This small molecule binds to this protein.
Small molecule (SMILES): CC(=O)N[C@H]1[C@H](O[C@H]2[C@H](O)[C@@H](NC(C)=O)CO[C@@H]2CO)O[C@H](CO)[C@@H](O[C@@H]2O[C@H](CO)[C@@H](O)[C@H](O)[C@@H]2O)[C@@H]1O

Binding-site contacts:
Ligand atom C8 contacts residue LEU132 of chain 1.A at 3.7 Å (hydrophobic).
Ligand atom O7 contacts residue ASN330 of chain 1.A at 3.1 Å (h-bond).
Ligand atom N2 contacts residue ASN330 of chain 1.A at 4.3 Å.
Ligand atom C7 contacts residue GLY131 of chain 1.A at 4.2 Å.
Ligand atom C6 contacts residue ASN135 of chain 1.A at 4.4 Å.
Ligand atom C7 contacts residue THR326 of chain 1.A at 4.5 Å.
Ligand atom C3 contacts residue ASN135 of chain 1.A at 3.8 Å.
Ligand atom C8 contacts residue ASN330 of chain 1.A at 3.7 Å.
Ligand atom O4 contacts residue ASN330 of chain 1.A at 4.1 Å.
Ligand atom C7 contacts residue ASN330 of chain 1.A at 3.7 Å.
Ligand atom O7 contacts residue LEU132 of chain 1.A at 3.6 Å.
Ligand atom C5 contacts residue ASN135 of chain 1.A at 3.8 Å.
Ligand atom C8 contacts residue GLY131 of chain 1.A at 3.5 Å.
Ligand atom C7 contacts residue ASN135 of chain 1.A at 3.6 Å.
Ligand atom N2 contacts residue ASN135 of chain 1.A at 2.7 Å (h-bond).
Ligand atom C4 contacts residue ASN330 of chain 1.A at 4.0 Å.
Ligand atom N2 contacts residue GLY131 of chain 1.A at 4.2 Å.
Ligand atom N2 contacts residue ALA327 of chain 1.A at 4.5 Å.
Ligand atom O7 contacts residue ASN135 of chain 1.A at 4.1 Å.
Ligand atom O7 contacts residue THR326 of chain 1.A at 3.4 Å.
Ligand atom O6 contacts residue THR326 of chain 1.A at 3.7 Å.
Ligand atom O5 contacts residue ASN330 of chain 1.A at 3.6 Å.
Ligand atom C8 contacts residue ALA327 of chain 1.A at 4.1 Å (hydrophobic).
Ligand atom C5 contacts residue ASN330 of chain 1.A at 3.6 Å.
Ligand atom O3 contacts residue ALA327 of chain 1.A at 4.2 Å.
Ligand atom C2 contacts residue ASN135 of chain 1.A at 2.5 Å.
Ligand atom C7 contacts residue LEU132 of chain 1.A at 4.1 Å (hydrophobic).
Ligand atom O5 contacts residue ASN135 of chain 1.A at 2.4 Å (h-bond).
Ligand atom O3 contacts residue ASN330 of chain 1.A at 3.9 Å.
Ligand atom C1 contacts residue ASN135 of chain 1.A at 1.5 Å.
Ligand atom C3 contacts residue ASN330 of chain 1.A at 3.3 Å.
Ligand atom O6 contacts residue GLU323 of chain 1.A at 4.2 Å.
Ligand atom C4 contacts residue ASN135 of chain 1.A at 4.3 Å.
Ligand atom C2 contacts residue ASN330 of chain 1.A at 4.2 Å.

Sequence of chain 1.A:
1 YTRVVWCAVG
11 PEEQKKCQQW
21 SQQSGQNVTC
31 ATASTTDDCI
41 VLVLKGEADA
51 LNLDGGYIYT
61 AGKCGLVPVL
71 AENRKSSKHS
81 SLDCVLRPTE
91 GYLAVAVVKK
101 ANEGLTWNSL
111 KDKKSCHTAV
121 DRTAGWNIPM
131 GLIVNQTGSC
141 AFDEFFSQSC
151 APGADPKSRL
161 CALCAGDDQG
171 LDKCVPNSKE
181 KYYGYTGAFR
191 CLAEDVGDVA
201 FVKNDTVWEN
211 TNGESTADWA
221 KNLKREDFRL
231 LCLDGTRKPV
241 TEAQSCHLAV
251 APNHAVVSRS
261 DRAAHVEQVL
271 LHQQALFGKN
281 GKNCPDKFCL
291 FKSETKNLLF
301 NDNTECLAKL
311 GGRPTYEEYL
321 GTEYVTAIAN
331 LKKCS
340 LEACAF